Sequence of chain 1.C:
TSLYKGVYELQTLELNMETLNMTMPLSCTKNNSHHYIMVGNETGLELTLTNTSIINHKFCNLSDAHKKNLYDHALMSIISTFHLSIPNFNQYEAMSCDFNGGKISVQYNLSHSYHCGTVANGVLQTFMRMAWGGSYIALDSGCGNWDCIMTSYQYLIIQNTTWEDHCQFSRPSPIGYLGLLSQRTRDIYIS

This protein binds this small molecule.
Small molecule (SMILES): CC(=O)N[C@H]1[C@H](O[C@H]2[C@H](O)[C@@H](NC(C)=O)CO[C@@H]2CO[C@@H]2O[C@@H](C)[C@@H](O)[C@@H](O)[C@@H]2O)O[C@H](CO)[C@@H](O)[C@@H]1O

Binding-site contacts:
Ligand atom C2 contacts residue ASN61 of chain 1.C at 2.5 Å.
Ligand atom C6 contacts residue ASN61 of chain 1.C at 4.4 Å.
Ligand atom O7 contacts residue ASN61 of chain 1.C at 3.1 Å (h-bond).
Ligand atom O7 contacts residue PHE59 of chain 1.C at 3.8 Å.
Ligand atom O5 contacts residue PHE59 of chain 1.C at 4.4 Å.
Ligand atom C7 contacts residue PHE59 of chain 1.C at 4.2 Å (hydrophobic).
Ligand atom C8 contacts residue PHE59 of chain 1.C at 4.1 Å (hydrophobic).
Ligand atom C8 contacts residue HIS57 of chain 1.C at 3.5 Å.
Ligand atom C8 contacts residue ASN61 of chain 1.C at 4.4 Å.
Ligand atom C7 contacts residue ASN61 of chain 1.C at 3.2 Å.
Ligand atom C5 contacts residue ASN61 of chain 1.C at 3.7 Å.
Ligand atom O5 contacts residue ASN61 of chain 1.C at 2.4 Å (h-bond).
Ligand atom C1 contacts residue ASN61 of chain 1.C at 1.5 Å.
Ligand atom C6 contacts residue SER63 of chain 1.C at 3.9 Å.
Ligand atom C5 contacts residue PHE59 of chain 1.C at 4.0 Å (hydrophobic).
Ligand atom N2 contacts residue ASN61 of chain 1.C at 3.0 Å (h-bond).
Ligand atom C8 contacts residue ASP98 of chain 1.C at 3.9 Å.
Ligand atom C4 contacts residue ASN61 of chain 1.C at 4.3 Å.
Ligand atom C3 contacts residue ASN61 of chain 1.C at 3.9 Å.
Ligand atom C8 contacts residue CYS97 of chain 1.C at 4.5 Å (hydrophobic).
Ligand atom C1 contacts residue PHE59 of chain 1.C at 4.2 Å (hydrophobic).